Binding-site contacts:
Ligand atom N contacts residue ASP99 of chain 1.E at 3.3 Å (salt-bridge).
Ligand atom CB contacts residue ASP99 of chain 1.E at 3.9 Å.
Ligand atom CB contacts residue GLU104 of chain 1.E at 2.9 Å.
Ligand atom N contacts residue GLU104 of chain 1.E at 2.9 Å (salt-bridge).
Ligand atom OAH contacts residue THR98 of chain 1.E at 2.9 Å (h-bond).
Ligand atom NAW contacts residue THR98 of chain 1.E at 2.9 Å (h-bond).
Ligand atom CA contacts residue THR98 of chain 1.E at 3.4 Å.
Ligand atom NAV contacts residue GLY96 of chain 1.E at 2.8 Å (h-bond).
Ligand atom CBG contacts residue GLY96 of chain 1.E at 3.4 Å.
Ligand atom CAR contacts residue TRP113 of chain 1.E at 3.8 Å (hydrophobic).
Ligand atom CAO contacts residue ASP99 of chain 1.E at 4.1 Å.
Ligand atom N contacts residue LYS101 of chain 1.E at 4.1 Å.
Ligand atom CAZ contacts residue THR98 of chain 1.E at 3.9 Å.
Ligand atom CAP contacts residue THR98 of chain 1.E at 3.4 Å.
Ligand atom CAB contacts residue LYS101 of chain 1.E at 3.8 Å.
Ligand atom CAY contacts residue THR98 of chain 1.E at 4.0 Å.
Ligand atom NAV contacts residue LEU97 of chain 1.E at 4.0 Å.
Ligand atom CB contacts residue GLN109 of chain 1.E at 4.0 Å.
Ligand atom CBE contacts residue TRP113 of chain 1.E at 4.0 Å (hydrophobic).
Ligand atom OAH contacts residue LEU97 of chain 1.E at 3.7 Å.
Ligand atom CAO contacts residue THR98 of chain 1.E at 4.0 Å.
Ligand atom CB contacts residue TRP100 of chain 1.E at 4.0 Å (hydrophobic).
Ligand atom CAT contacts residue TYR114 of chain 1.E at 3.5 Å (hydrophobic).
Ligand atom O contacts residue GLN109 of chain 1.E at 4.0 Å.
Ligand atom NAV contacts residue THR98 of chain 1.E at 3.8 Å.
Ligand atom CAP contacts residue GLY96 of chain 1.E at 3.6 Å.
Ligand atom CAT contacts residue GLY96 of chain 1.E at 3.8 Å.
Ligand atom C contacts residue THR98 of chain 1.E at 3.7 Å.
Ligand atom CAA contacts residue LEU97 of chain 1.E at 3.5 Å (hydrophobic).
Ligand atom CAY contacts residue GLY96 of chain 1.E at 3.6 Å.
Ligand atom CAA contacts residue THR98 of chain 1.E at 3.5 Å.
Ligand atom CA contacts residue GLU104 of chain 1.E at 3.5 Å.
Ligand atom O contacts residue TRP113 of chain 1.E at 3.3 Å (h-bond).
Ligand atom CAB contacts residue ASP99 of chain 1.E at 3.5 Å.
Ligand atom CAB contacts residue GLU104 of chain 1.E at 3.8 Å.
Ligand atom OAG contacts residue THR98 of chain 1.E at 4.0 Å.
Ligand atom CBF contacts residue THR98 of chain 1.E at 4.0 Å.
Ligand atom CA contacts residue ASP99 of chain 1.E at 3.2 Å.
Ligand atom CB contacts residue THR98 of chain 1.E at 3.8 Å.
Ligand atom CBG contacts residue LEU97 of chain 1.E at 4.1 Å (hydrophobic).

Sequence of chain 1.E:
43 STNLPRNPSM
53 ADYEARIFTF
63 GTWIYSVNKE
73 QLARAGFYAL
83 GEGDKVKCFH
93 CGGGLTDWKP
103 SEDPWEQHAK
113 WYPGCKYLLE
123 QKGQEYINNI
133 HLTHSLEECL

A protein and the small-molecule ligand that binds it are described below.
Small molecule (SMILES): CC[C@H](NC)C(=O)N[C@@H]1C(=O)N2[C@@H](CC[C@@H]1CO)CC[C@H]2C(=O)NCc1ccc(C(C)(C)C)cc1